A small-molecule ligand and the protein it binds are described below.
Small molecule (SMILES): [H]/N=C(/N)NCCCCNCCCN

Sequence of chain 1.B:
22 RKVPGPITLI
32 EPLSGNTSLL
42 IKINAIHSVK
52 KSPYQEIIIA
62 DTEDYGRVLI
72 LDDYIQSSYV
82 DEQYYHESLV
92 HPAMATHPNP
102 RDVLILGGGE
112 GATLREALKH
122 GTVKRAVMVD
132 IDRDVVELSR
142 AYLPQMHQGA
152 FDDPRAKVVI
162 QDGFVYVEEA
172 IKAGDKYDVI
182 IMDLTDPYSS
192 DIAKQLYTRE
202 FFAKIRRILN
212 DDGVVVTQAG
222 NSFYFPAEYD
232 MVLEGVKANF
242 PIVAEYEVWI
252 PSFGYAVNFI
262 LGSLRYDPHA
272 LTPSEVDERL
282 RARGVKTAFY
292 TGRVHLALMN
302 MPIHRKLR

Binding-site contacts:
Ligand atom C9 contacts residue MTA1 of chain 1.H at 3.7 Å.
Ligand atom C7 contacts residue MTA1 of chain 1.H at 3.2 Å.
Ligand atom NH1 contacts residue ILE76 of chain 1.B at 3.0 Å (h-bond).
Ligand atom C7 contacts residue ASP184 of chain 1.B at 3.3 Å.
Ligand atom CZ contacts residue PHE254 of chain 1.B at 3.8 Å (hydrophobic).
Ligand atom CA contacts residue GLN219 of chain 1.B at 3.4 Å.
Ligand atom C8 contacts residue ASP184 of chain 1.B at 3.2 Å.
Ligand atom C9 contacts residue TYR86 of chain 1.B at 3.8 Å (hydrophobic).
Ligand atom C9 contacts residue GLN77 of chain 1.B at 3.1 Å.
Ligand atom CB contacts residue GLN77 of chain 1.B at 3.0 Å.
Ligand atom N10 contacts residue MTA1 of chain 1.H at 3.6 Å.
Ligand atom CA contacts residue GLN77 of chain 1.B at 3.7 Å.
Ligand atom NH1 contacts residue PHE254 of chain 1.B at 3.8 Å.
Ligand atom C9 contacts residue GLU111 of chain 1.B at 2.8 Å.
Ligand atom NE contacts residue PHE254 of chain 1.B at 3.8 Å.
Ligand atom C9 contacts residue ASP184 of chain 1.B at 3.8 Å.
Ligand atom CG contacts residue PHE254 of chain 1.B at 3.3 Å (hydrophobic).
Ligand atom N contacts residue LEU185 of chain 1.B at 3.1 Å (h-bond).
Ligand atom NH2 contacts residue ASP187 of chain 1.B at 3.2 Å (salt-bridge).
Ligand atom N10 contacts residue ASP184 of chain 1.B at 2.5 Å (salt-bridge).
Ligand atom CA contacts residue LEU185 of chain 1.B at 3.2 Å (hydrophobic).
Ligand atom CA contacts residue TYR86 of chain 1.B at 3.7 Å (hydrophobic).
Ligand atom N contacts residue GLN77 of chain 1.B at 3.5 Å (h-bond).
Ligand atom NE contacts residue ASP187 of chain 1.B at 3.8 Å.
Ligand atom N contacts residue ASP184 of chain 1.B at 2.9 Å (salt-bridge).
Ligand atom NE contacts residue ILE76 of chain 1.B at 2.9 Å (h-bond).
Ligand atom N contacts residue TYR86 of chain 1.B at 3.4 Å (h-bond).
Ligand atom NH1 contacts residue GLU32 of chain 1.B at 2.6 Å (salt-bridge).
Ligand atom N10 contacts residue HIS87 of chain 1.B at 2.7 Å (h-bond).
Ligand atom C9 contacts residue HIS87 of chain 1.B at 3.3 Å.
Ligand atom NH1 contacts residue TYR75 of chain 1.B at 3.8 Å.
Ligand atom CD contacts residue ASP187 of chain 1.B at 2.9 Å.
Ligand atom NH2 contacts residue TYR256 of chain 1.B at 3.0 Å (h-bond).
Ligand atom NH2 contacts residue TYR75 of chain 1.B at 3.7 Å.
Ligand atom CZ contacts residue ILE76 of chain 1.B at 3.4 Å (hydrophobic).
Ligand atom NH2 contacts residue TYR189 of chain 1.B at 3.3 Å (h-bond).
Ligand atom N10 contacts residue GLU111 of chain 1.B at 2.7 Å (salt-bridge).
Ligand atom C8 contacts residue GLN77 of chain 1.B at 3.1 Å.
Ligand atom C8 contacts residue TYR86 of chain 1.B at 3.2 Å (hydrophobic).
Ligand atom C7 contacts residue GLN77 of chain 1.B at 3.0 Å.